A protein and the small-molecule ligand that binds it are described below.
Small molecule (SMILES): CC(=O)N[C@H]1[C@H](O[C@H]2[C@H](O)[C@@H](NC(C)=O)CO[C@@H]2CO)O[C@H](CO)[C@@H](O)[C@@H]1O

Sequence of chain 1.B:
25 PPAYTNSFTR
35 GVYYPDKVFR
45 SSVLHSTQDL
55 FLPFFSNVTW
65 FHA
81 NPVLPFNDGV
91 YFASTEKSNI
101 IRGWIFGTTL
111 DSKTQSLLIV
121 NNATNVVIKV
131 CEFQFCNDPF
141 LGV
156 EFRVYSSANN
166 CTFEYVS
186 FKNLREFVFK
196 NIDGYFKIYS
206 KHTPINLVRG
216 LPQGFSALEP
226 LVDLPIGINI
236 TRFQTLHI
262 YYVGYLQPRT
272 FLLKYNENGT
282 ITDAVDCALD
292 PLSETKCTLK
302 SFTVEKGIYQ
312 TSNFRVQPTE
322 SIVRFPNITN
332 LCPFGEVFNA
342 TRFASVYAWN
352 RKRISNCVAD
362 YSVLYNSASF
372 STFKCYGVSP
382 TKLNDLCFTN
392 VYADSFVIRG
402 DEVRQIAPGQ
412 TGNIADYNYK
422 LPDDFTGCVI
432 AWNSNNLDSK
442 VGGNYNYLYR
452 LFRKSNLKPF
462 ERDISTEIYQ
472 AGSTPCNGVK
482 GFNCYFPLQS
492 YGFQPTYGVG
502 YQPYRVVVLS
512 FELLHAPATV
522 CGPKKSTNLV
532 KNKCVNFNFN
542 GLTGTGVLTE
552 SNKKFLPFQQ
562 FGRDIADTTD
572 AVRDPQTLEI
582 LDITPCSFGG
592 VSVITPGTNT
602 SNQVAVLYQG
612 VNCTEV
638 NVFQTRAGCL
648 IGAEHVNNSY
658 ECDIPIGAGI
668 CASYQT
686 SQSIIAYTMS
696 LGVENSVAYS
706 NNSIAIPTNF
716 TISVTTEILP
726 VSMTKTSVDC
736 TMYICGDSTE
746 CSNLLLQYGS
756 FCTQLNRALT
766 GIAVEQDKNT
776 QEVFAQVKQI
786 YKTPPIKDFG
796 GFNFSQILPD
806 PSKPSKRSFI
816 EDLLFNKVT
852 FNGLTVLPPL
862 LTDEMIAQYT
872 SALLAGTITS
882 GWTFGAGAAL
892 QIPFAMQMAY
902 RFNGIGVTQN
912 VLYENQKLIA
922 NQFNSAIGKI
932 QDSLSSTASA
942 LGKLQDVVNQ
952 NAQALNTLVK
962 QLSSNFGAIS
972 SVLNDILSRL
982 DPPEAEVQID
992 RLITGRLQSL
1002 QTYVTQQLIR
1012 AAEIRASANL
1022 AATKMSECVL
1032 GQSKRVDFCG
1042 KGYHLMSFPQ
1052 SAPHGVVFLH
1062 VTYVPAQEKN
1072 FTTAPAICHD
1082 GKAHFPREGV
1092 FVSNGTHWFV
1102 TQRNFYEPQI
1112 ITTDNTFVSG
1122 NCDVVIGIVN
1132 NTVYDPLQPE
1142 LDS

Binding-site contacts:
Ligand atom C3 contacts residue ASN798 of chain 1.B at 3.8 Å.
Ligand atom C2 contacts residue SER800 of chain 1.B at 4.2 Å.
Ligand atom C4 contacts residue ASN798 of chain 1.B at 4.2 Å.
Ligand atom O5 contacts residue GLN801 of chain 1.B at 3.6 Å.
Ligand atom N2 contacts residue ASN798 of chain 1.B at 2.9 Å (h-bond).
Ligand atom O5 contacts residue SER800 of chain 1.B at 3.7 Å.
Ligand atom C5 contacts residue GLN801 of chain 1.B at 3.4 Å.
Ligand atom C5 contacts residue SER800 of chain 1.B at 3.8 Å.
Ligand atom C1 contacts residue ASN798 of chain 1.B at 1.4 Å.
Ligand atom C3 contacts residue SER800 of chain 1.B at 4.4 Å.
Ligand atom C5 contacts residue ASN798 of chain 1.B at 3.6 Å.
Ligand atom O7 contacts residue ASN798 of chain 1.B at 2.8 Å (h-bond).
Ligand atom O6 contacts residue GLN801 of chain 1.B at 3.3 Å.
Ligand atom C1 contacts residue GLN801 of chain 1.B at 4.2 Å.
Ligand atom C8 contacts residue ASN798 of chain 1.B at 4.1 Å.
Ligand atom C6 contacts residue GLN801 of chain 1.B at 3.4 Å.
Ligand atom C2 contacts residue ASN798 of chain 1.B at 2.5 Å.
Ligand atom C8 contacts residue PHE814 of chain 1.B at 4.3 Å (hydrophobic).
Ligand atom C1 contacts residue SER800 of chain 1.B at 3.2 Å.
Ligand atom C7 contacts residue ASN798 of chain 1.B at 3.0 Å.
Ligand atom O5 contacts residue ASN798 of chain 1.B at 2.4 Å (h-bond).